The small molecule below binds the protein below.
Small molecule (SMILES): OC[C@H]1O[C@@H](O)[C@H](O)[C@@H](O)[C@@H]1O

Sequence of chain 1.H:
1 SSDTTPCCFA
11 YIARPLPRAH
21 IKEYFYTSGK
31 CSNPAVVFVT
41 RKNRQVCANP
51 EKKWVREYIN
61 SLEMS

Sequence of chain 1.G:
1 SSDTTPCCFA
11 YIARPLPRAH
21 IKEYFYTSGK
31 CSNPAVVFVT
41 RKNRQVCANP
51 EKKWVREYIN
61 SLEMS

Sequence of chain 1.I:
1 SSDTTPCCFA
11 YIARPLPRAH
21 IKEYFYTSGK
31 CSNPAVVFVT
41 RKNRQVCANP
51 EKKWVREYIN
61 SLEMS

Binding-site contacts:
Ligand atom O4 contacts residue LYS30 of chain 1.I at 3.4 Å.
Ligand atom C6 contacts residue ASP3 of chain 1.I at 4.3 Å.
Ligand atom C6 contacts residue SER28 of chain 1.H at 3.2 Å.
Ligand atom O3 contacts residue ASP3 of chain 1.H at 3.1 Å (salt-bridge).
Ligand atom C6 contacts residue THR5 of chain 1.H at 4.0 Å.
Ligand atom C3 contacts residue ASP3 of chain 1.H at 4.3 Å.
Ligand atom O6 contacts residue SER28 of chain 1.H at 3.8 Å.
Ligand atom C3 contacts residue SER28 of chain 1.I at 4.4 Å.
Ligand atom O4 contacts residue THR5 of chain 1.I at 3.5 Å (h-bond).
Ligand atom O3 contacts residue SER28 of chain 1.I at 3.5 Å (h-bond).
Ligand atom O2 contacts residue THR4 of chain 1.H at 4.3 Å.
Ligand atom O2 contacts residue SER2 of chain 1.H at 3.9 Å.
Ligand atom O5 contacts residue ASP3 of chain 1.I at 4.0 Å.
Ligand atom C1 contacts residue THR5 of chain 1.H at 4.3 Å.
Ligand atom C1 contacts residue THR4 of chain 1.I at 4.2 Å.
Ligand atom O6 contacts residue LYS30 of chain 1.H at 3.1 Å.
Ligand atom C5 contacts residue THR5 of chain 1.H at 3.9 Å.
Ligand atom C4 contacts residue THR5 of chain 1.I at 3.6 Å.
Ligand atom C2 contacts residue THR5 of chain 1.H at 3.8 Å.
Ligand atom O1 contacts residue SER2 of chain 1.I at 3.7 Å.
Ligand atom O6 contacts residue THR5 of chain 1.H at 3.8 Å.
Ligand atom O5 contacts residue THR5 of chain 1.I at 4.1 Å.
Ligand atom C3 contacts residue THR5 of chain 1.I at 3.4 Å.
Ligand atom C2 contacts residue THR5 of chain 1.I at 4.2 Å.
Ligand atom O5 contacts residue SER28 of chain 1.H at 4.4 Å.
Ligand atom C1 contacts residue THR5 of chain 1.I at 4.0 Å.
Ligand atom O5 contacts residue THR5 of chain 1.H at 3.8 Å.
Ligand atom C5 contacts residue THR5 of chain 1.I at 3.3 Å.
Ligand atom C5 contacts residue SER28 of chain 1.H at 4.4 Å.
Ligand atom C6 contacts residue THR5 of chain 1.I at 4.4 Å.
Ligand atom C6 contacts residue LYS30 of chain 1.H at 3.9 Å.
Ligand atom O3 contacts residue THR5 of chain 1.H at 4.2 Å.
Ligand atom C3 contacts residue THR5 of chain 1.H at 4.0 Å.
Ligand atom O4 contacts residue THR5 of chain 1.H at 4.3 Å.
Ligand atom C4 contacts residue THR5 of chain 1.H at 3.4 Å.
Ligand atom C2 contacts residue THR4 of chain 1.H at 4.1 Å.
Ligand atom O1 contacts residue GLA1 of chain 1.UA at 4.0 Å.
Ligand atom O4 contacts residue SER28 of chain 1.I at 4.0 Å.
Ligand atom C5 contacts residue ASP3 of chain 1.I at 4.1 Å.
Ligand atom O6 contacts residue PHE9 of chain 1.G at 4.2 Å.